Sequence of chain 1.O:
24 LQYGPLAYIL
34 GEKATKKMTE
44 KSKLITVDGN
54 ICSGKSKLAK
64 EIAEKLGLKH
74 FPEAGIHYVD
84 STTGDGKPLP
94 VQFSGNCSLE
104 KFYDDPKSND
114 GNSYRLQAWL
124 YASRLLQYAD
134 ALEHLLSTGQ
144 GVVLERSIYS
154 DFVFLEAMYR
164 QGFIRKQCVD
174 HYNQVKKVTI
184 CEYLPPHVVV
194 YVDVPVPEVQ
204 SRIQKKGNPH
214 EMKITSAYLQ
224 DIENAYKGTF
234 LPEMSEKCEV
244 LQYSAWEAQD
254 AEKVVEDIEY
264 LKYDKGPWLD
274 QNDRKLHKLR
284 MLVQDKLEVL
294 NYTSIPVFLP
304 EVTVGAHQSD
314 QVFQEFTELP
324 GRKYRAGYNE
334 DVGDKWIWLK

Binding-site contacts:
Ligand atom N2 contacts residue PHE105 of chain 1.O at 3.4 Å.
Ligand atom N2 contacts residue MET161 of chain 1.O at 3.0 Å.
Ligand atom O2B contacts residue LYS209 of chain 1.O at 3.6 Å.
Ligand atom O1A contacts residue MG1 of chain 1.JC at 2.1 Å.
Ligand atom C6 contacts residue LEU123 of chain 1.O at 3.3 Å (hydrophobic).
Ligand atom C6 contacts residue PHE157 of chain 1.O at 3.3 Å (hydrophobic).
Ligand atom O3' contacts residue GLU214 of chain 1.O at 2.2 Å (salt-bridge).
Ligand atom PG contacts residue MG1 of chain 1.JC at 3.1 Å.
Ligand atom O1G contacts residue SER59 of chain 1.O at 2.0 Å (h-bond).
Ligand atom N1 contacts residue LEU123 of chain 1.O at 3.3 Å.
Ligand atom C3' contacts residue GLU214 of chain 1.O at 3.4 Å.
Ligand atom O6 contacts residue ARG127 of chain 1.O at 3.1 Å (salt-bridge).
Ligand atom C5 contacts residue PHE157 of chain 1.O at 3.3 Å (hydrophobic).
Ligand atom O1G contacts residue MG1 of chain 1.JC at 2.0 Å.
Ligand atom O1B contacts residue MG1 of chain 1.JC at 2.1 Å.
Ligand atom O2G contacts residue SER59 of chain 1.O at 3.5 Å (h-bond).
Ligand atom O1A contacts residue GLU76 of chain 1.O at 3.0 Å (salt-bridge).
Ligand atom C2' contacts residue TYR106 of chain 1.O at 3.3 Å (hydrophobic).
Ligand atom C4 contacts residue PHE157 of chain 1.O at 3.4 Å (hydrophobic).
Ligand atom O5' contacts residue GLU76 of chain 1.O at 3.4 Å (salt-bridge).
Ligand atom N1 contacts residue GLN120 of chain 1.O at 3.0 Å (h-bond).
Ligand atom O2B contacts residue CYS55 of chain 1.O at 3.5 Å (h-bond).
Ligand atom N3 contacts residue LEU102 of chain 1.O at 3.5 Å.
Ligand atom O6 contacts residue ASP154 of chain 1.O at 3.0 Å (salt-bridge).
Ligand atom PA contacts residue MG1 of chain 1.JC at 3.2 Å.
Ligand atom N1 contacts residue PHE157 of chain 1.O at 3.4 Å.
Ligand atom O6 contacts residue GLN120 of chain 1.O at 3.4 Å (h-bond).
Ligand atom O2A contacts residue ARG149 of chain 1.O at 3.2 Å (salt-bridge).
Ligand atom O6 contacts residue PHE157 of chain 1.O at 3.4 Å.
Ligand atom O3G contacts residue SER59 of chain 1.O at 3.6 Å.
Ligand atom O3G contacts residue LYS58 of chain 1.O at 3.3 Å.
Ligand atom PB contacts residue MG1 of chain 1.JC at 3.1 Å.
Ligand atom O3B contacts residue MG1 of chain 1.JC at 3.5 Å.
Ligand atom N7 contacts residue GLU76 of chain 1.O at 3.6 Å (salt-bridge).
Ligand atom N7 contacts residue ARG127 of chain 1.O at 2.9 Å (salt-bridge).
Ligand atom O3B contacts residue CYS55 of chain 1.O at 3.3 Å.
Ligand atom O3A contacts residue MG1 of chain 1.JC at 3.6 Å.
Ligand atom N7 contacts residue PHE157 of chain 1.O at 3.4 Å.
Ligand atom O3' contacts residue TYR106 of chain 1.O at 2.9 Å (h-bond).
Ligand atom PG contacts residue SER59 of chain 1.O at 3.3 Å.

A protein and the small-molecule ligand that binds it are described below.
Small molecule (SMILES): Nc1nc2c(ncn2[C@H]2C[C@H](O)[C@@H](CO[P](=O)(O)O[P](=O)(O)OP(=O)(O)O)O2)c(=O)[nH]1